A small-molecule ligand and the protein it binds are described below.
Small molecule (SMILES): CC(=O)N[C@H]1[C@H](O[C@H]2[C@H](O)[C@@H](NC(C)=O)CO[C@@H]2CO)O[C@H](CO)[C@@H](O[C@@H]2O[C@H](CO[C@H]3O[C@H](CO[C@H]4O[C@H](CO)[C@@H](O)[C@H](O)[C@@H]4O[C@H]4O[C@H](CO)[C@@H](O)[C@H](O)[C@@H]4O)[C@@H](O)[C@H](O[C@@H]4O[C@H](CO)[C@@H](O)[C@H](O)[C@@H]4O)[C@@H]3O)[C@@H](O)[C@H](O[C@@H]3O[C@H](CO)[C@@H](O)[C@H](O)[C@@H]3O)[C@@H]2O)[C@@H]1O

Sequence of chain 1.E:
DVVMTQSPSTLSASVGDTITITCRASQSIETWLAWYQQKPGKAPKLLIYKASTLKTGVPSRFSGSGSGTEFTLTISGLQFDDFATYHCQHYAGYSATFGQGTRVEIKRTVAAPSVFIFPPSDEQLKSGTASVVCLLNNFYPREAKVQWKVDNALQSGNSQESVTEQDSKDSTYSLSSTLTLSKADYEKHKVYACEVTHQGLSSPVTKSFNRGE

Sequence of chain 1.G:
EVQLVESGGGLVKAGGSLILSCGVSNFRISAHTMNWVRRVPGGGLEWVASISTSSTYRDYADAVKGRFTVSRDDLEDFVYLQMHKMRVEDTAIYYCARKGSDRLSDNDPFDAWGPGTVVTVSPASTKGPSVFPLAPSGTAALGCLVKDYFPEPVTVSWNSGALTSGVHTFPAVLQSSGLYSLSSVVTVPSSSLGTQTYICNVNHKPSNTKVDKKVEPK

Sequence of chain 1.A:
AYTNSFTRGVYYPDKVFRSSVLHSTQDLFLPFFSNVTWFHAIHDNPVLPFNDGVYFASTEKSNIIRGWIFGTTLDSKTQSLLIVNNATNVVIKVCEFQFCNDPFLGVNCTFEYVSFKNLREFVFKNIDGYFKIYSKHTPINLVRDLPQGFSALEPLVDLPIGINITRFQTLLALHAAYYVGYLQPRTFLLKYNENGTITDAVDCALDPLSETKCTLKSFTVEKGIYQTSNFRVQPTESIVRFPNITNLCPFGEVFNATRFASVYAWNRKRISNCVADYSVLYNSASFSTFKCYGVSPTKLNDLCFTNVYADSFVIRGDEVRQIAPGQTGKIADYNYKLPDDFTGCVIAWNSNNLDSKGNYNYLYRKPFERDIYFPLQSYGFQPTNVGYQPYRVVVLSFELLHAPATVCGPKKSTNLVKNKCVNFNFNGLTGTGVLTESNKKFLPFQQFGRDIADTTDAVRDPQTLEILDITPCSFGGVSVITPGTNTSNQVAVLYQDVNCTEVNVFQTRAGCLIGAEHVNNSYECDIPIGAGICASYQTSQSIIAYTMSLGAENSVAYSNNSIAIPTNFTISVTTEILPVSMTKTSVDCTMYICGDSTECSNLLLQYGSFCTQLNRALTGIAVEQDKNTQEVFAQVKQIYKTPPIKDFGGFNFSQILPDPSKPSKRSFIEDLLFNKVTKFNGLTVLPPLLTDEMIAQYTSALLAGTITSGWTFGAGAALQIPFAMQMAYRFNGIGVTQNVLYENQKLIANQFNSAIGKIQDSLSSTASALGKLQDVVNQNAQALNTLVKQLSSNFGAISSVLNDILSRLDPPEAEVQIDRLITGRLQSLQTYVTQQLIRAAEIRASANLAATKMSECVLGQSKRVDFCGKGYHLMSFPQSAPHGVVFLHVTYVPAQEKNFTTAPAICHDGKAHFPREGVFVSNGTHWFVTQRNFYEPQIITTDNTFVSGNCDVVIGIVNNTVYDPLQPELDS

Binding-site contacts:
Ligand atom O5 contacts residue THR53 of chain 1.G at 3.5 Å (h-bond).
Ligand atom O5 contacts residue TYR94 of chain 1.E at 3.4 Å (h-bond).
Ligand atom O2 contacts residue ALA31 of chain 1.G at 3.4 Å (h-bond).
Ligand atom C3 contacts residue SER105 of chain 1.G at 3.5 Å.
Ligand atom O2 contacts residue THR33 of chain 1.G at 2.9 Å (h-bond).
Ligand atom O2 contacts residue THR53 of chain 1.G at 2.7 Å (h-bond).
Ligand atom O5 contacts residue THR33 of chain 1.G at 2.9 Å (h-bond).
Ligand atom O4 contacts residue LYS99 of chain 1.G at 3.2 Å.
Ligand atom O6 contacts residue GLN900 of chain 1.A at 3.5 Å (h-bond).
Ligand atom O3 contacts residue ASN899 of chain 1.A at 3.2 Å (h-bond).
Ligand atom O2 contacts residue HIS32 of chain 1.G at 3.4 Å.
Ligand atom O6 contacts residue THR33 of chain 1.G at 3.3 Å (h-bond).
Ligand atom O3 contacts residue LYS99 of chain 1.G at 3.3 Å (salt-bridge).
Ligand atom O2 contacts residue SER54 of chain 1.G at 2.9 Å (h-bond).
Ligand atom O6 contacts residue TYR94 of chain 1.E at 2.8 Å (h-bond).
Ligand atom C3 contacts residue ASP108 of chain 1.G at 3.4 Å.
Ligand atom O3 contacts residue ALA31 of chain 1.G at 2.8 Å (h-bond).
Ligand atom O4 contacts residue SER105 of chain 1.G at 2.6 Å (h-bond).
Ligand atom O7 contacts residue ASN691 of chain 1.A at 3.0 Å (h-bond).
Ligand atom O7 contacts residue GLN1045 of chain 1.A at 3.1 Å (h-bond).
Ligand atom O3 contacts residue LEU104 of chain 1.G at 3.3 Å.
Ligand atom O4 contacts residue TYR57 of chain 1.G at 3.2 Å.
Ligand atom O2 contacts residue LYS99 of chain 1.G at 2.7 Å (salt-bridge).
Ligand atom O7 contacts residue LEU896 of chain 1.A at 3.3 Å.
Ligand atom C4 contacts residue SER105 of chain 1.G at 3.4 Å.
Ligand atom C1 contacts residue THR53 of chain 1.G at 3.3 Å.
Ligand atom O6 contacts residue ASP106 of chain 1.G at 2.8 Å (salt-bridge).
Ligand atom O4 contacts residue TYR94 of chain 1.E at 3.1 Å.
Ligand atom O4 contacts residue ASP108 of chain 1.G at 3.3 Å (salt-bridge).
Ligand atom C1 contacts residue ALA31 of chain 1.G at 3.3 Å (hydrophobic).
Ligand atom C6 contacts residue THR33 of chain 1.G at 3.3 Å.
Ligand atom C7 contacts residue ASN691 of chain 1.A at 3.3 Å.
Ligand atom O5 contacts residue ASN691 of chain 1.A at 2.3 Å (h-bond).
Ligand atom O3 contacts residue GLY100 of chain 1.G at 3.4 Å (h-bond).
Ligand atom C2 contacts residue ASN691 of chain 1.A at 2.5 Å.
Ligand atom C1 contacts residue ASN691 of chain 1.A at 1.4 Å.
Ligand atom C4 contacts residue TYR94 of chain 1.E at 3.5 Å (hydrophobic).
Ligand atom O6 contacts residue TYR94 of chain 1.E at 3.4 Å (h-bond).
Ligand atom O3 contacts residue ASP108 of chain 1.G at 2.6 Å (salt-bridge).
Ligand atom N2 contacts residue ASN691 of chain 1.A at 3.0 Å (h-bond).